This protein binds this small molecule.
Small molecule (SMILES): CCc1nc(N)nc(N)c1-c1ccc2ccc[n+](CCCOC)c2c1

Sequence of chain 1.A:
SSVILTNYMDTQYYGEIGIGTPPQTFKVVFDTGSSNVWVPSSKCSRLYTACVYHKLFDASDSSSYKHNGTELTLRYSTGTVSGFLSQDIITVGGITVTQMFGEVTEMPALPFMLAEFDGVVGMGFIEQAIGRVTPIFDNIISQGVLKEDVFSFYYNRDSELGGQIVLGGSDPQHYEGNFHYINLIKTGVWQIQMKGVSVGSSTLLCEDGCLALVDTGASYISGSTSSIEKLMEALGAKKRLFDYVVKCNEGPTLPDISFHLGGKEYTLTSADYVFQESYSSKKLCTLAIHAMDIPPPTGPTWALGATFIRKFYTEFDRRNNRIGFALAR

Binding-site contacts:
Ligand atom C16 contacts residue THR11 of chain 1.A at 3.7 Å.
Ligand atom C1 contacts residue GLY221 of chain 1.A at 3.7 Å.
Ligand atom N4 contacts residue ASP31 of chain 1.A at 3.0 Å (salt-bridge).
Ligand atom C16 contacts residue SER223 of chain 1.A at 3.3 Å.
Ligand atom O1 contacts residue TYR13 of chain 1.A at 3.3 Å (h-bond).
Ligand atom C5 contacts residue VAL120 of chain 1.A at 3.6 Å (hydrophobic).
Ligand atom C7 contacts residue THR78 of chain 1.A at 3.4 Å.
Ligand atom C6 contacts residue VAL120 of chain 1.A at 3.6 Å (hydrophobic).
Ligand atom C18 contacts residue THR11 of chain 1.A at 3.4 Å.
Ligand atom N2 contacts residue GLY221 of chain 1.A at 3.6 Å (h-bond).
Ligand atom C12 contacts residue THR78 of chain 1.A at 3.6 Å.
Ligand atom C18 contacts residue GLY221 of chain 1.A at 3.3 Å.
Ligand atom O1 contacts residue THR11 of chain 1.A at 3.5 Å (h-bond).
Ligand atom C3 contacts residue GLY221 of chain 1.A at 3.6 Å.
Ligand atom C2 contacts residue GLY221 of chain 1.A at 3.5 Å.
Ligand atom N4 contacts residue GLY33 of chain 1.A at 3.7 Å.
Ligand atom C5 contacts residue ASP31 of chain 1.A at 3.8 Å.
Ligand atom C8 contacts residue PHE112 of chain 1.A at 3.6 Å (hydrophobic).
Ligand atom N3 contacts residue SER77 of chain 1.A at 3.2 Å (h-bond).
Ligand atom N2 contacts residue ASP31 of chain 1.A at 2.7 Å (salt-bridge).
Ligand atom C15 contacts residue GLN12 of chain 1.A at 3.6 Å.
Ligand atom C17 contacts residue THR11 of chain 1.A at 3.6 Å.
Ligand atom C13 contacts residue PRO111 of chain 1.A at 3.8 Å (hydrophobic).
Ligand atom C2 contacts residue ASP31 of chain 1.A at 3.4 Å.
Ligand atom C17 contacts residue GLN12 of chain 1.A at 3.8 Å.
Ligand atom C8 contacts residue THR78 of chain 1.A at 3.5 Å.
Ligand atom C4 contacts residue GLY221 of chain 1.A at 3.7 Å.
Ligand atom N2 contacts residue TYR76 of chain 1.A at 3.5 Å.
Ligand atom N3 contacts residue THR78 of chain 1.A at 3.2 Å (h-bond).
Ligand atom N1 contacts residue GLY221 of chain 1.A at 3.6 Å.
Ligand atom C6 contacts residue VAL29 of chain 1.A at 3.7 Å (hydrophobic).
Ligand atom C3 contacts residue ASP31 of chain 1.A at 3.7 Å.
Ligand atom C3 contacts residue TYR76 of chain 1.A at 3.4 Å (hydrophobic).
Ligand atom C2 contacts residue ASP219 of chain 1.A at 3.8 Å.
Ligand atom C5 contacts residue TYR76 of chain 1.A at 3.8 Å (hydrophobic).
Ligand atom O1 contacts residue GLN12 of chain 1.A at 3.4 Å.
Ligand atom C19 contacts residue TYR13 of chain 1.A at 3.6 Å (hydrophobic).
Ligand atom C19 contacts residue THR220 of chain 1.A at 3.2 Å.
Ligand atom C18 contacts residue SER223 of chain 1.A at 3.8 Å.
Ligand atom N4 contacts residue ASP219 of chain 1.A at 2.8 Å (salt-bridge).